Binding-site contacts:
Ligand atom C2 contacts residue ASN53 of chain 1.B at 2.4 Å.
Ligand atom C8 contacts residue LEU46 of chain 1.B at 3.9 Å (hydrophobic).
Ligand atom O7 contacts residue PRO48 of chain 1.B at 4.2 Å.
Ligand atom C4 contacts residue ASN53 of chain 1.B at 4.1 Å.
Ligand atom O7 contacts residue LEU46 of chain 1.B at 3.8 Å.
Ligand atom C1 contacts residue ASN53 of chain 1.B at 1.4 Å.
Ligand atom C7 contacts residue LEU46 of chain 1.B at 3.8 Å (hydrophobic).
Ligand atom O5 contacts residue ASN53 of chain 1.B at 2.3 Å (h-bond).
Ligand atom C5 contacts residue ASN53 of chain 1.B at 3.6 Å.
Ligand atom C8 contacts residue ASN53 of chain 1.B at 4.2 Å.
Ligand atom O7 contacts residue TRP92 of chain 1.B at 4.4 Å.
Ligand atom C3 contacts residue ASN53 of chain 1.B at 3.7 Å.
Ligand atom N2 contacts residue ASN53 of chain 1.B at 2.9 Å (h-bond).
Ligand atom N2 contacts residue LEU46 of chain 1.B at 4.5 Å.
Ligand atom C7 contacts residue ASN53 of chain 1.B at 3.8 Å.

Sequence of chain 1.B:
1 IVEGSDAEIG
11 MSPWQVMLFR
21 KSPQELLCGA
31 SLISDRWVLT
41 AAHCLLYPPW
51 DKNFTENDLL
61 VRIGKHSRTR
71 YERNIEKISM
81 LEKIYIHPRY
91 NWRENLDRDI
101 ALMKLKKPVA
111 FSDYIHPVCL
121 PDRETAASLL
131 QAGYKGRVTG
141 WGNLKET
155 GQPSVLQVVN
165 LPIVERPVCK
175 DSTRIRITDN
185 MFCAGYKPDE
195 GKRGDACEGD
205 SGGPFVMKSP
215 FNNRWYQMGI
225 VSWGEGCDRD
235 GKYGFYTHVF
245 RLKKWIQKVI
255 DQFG

A protein and the small-molecule ligand that binds it are described below.
Small molecule (SMILES): CC(=O)N[C@@H]1[C@@H](O)[C@H](O)[C@@H](CO)O[C@H]1O